Sequence of chain 1.D:
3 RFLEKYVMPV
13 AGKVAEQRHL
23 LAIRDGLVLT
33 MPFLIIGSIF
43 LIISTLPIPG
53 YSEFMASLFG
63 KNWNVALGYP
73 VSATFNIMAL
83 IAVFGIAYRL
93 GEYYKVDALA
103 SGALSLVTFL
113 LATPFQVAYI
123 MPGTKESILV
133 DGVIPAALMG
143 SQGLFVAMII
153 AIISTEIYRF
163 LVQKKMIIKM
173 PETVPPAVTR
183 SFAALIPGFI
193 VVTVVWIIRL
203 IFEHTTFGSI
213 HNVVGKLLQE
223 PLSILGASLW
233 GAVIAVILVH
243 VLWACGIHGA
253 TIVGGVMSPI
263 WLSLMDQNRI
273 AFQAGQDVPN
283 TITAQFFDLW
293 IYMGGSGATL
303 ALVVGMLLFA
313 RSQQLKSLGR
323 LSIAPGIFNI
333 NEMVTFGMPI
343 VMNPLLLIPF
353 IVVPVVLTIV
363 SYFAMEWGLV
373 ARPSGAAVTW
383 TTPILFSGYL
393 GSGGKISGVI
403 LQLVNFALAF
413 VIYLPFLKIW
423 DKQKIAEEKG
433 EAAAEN

Sequence of chain 1.C:
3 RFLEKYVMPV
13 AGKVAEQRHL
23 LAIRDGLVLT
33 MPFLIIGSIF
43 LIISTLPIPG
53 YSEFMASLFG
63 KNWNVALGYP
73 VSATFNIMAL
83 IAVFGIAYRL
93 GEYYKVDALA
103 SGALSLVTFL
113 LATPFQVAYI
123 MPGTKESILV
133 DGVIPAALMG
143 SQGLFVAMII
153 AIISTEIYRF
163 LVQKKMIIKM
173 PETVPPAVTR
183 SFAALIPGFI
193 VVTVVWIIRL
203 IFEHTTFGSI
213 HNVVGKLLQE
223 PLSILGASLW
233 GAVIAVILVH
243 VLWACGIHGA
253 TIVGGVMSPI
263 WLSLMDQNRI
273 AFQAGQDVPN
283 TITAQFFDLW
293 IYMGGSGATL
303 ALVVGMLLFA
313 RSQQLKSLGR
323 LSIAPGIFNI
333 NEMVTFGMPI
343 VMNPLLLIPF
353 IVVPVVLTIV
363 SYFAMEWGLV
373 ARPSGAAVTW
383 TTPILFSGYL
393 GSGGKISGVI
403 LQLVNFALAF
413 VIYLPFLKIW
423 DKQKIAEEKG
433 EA

The small molecule below binds the protein below.
Small molecule (SMILES): CC(=O)N[C@@H]1[C@@H](O)[C@H](O[C@@H]2O[C@H](CO)[C@@H](O)[C@H](O)[C@H]2NC(C)=O)[C@@H](CO)O[C@H]1O

Binding-site contacts:
Ligand atom C8 contacts residue TYR294 of chain 1.D at 3.4 Å (hydrophobic).
Ligand atom O7 contacts residue ALA252 of chain 1.D at 3.0 Å.
Ligand atom O3 contacts residue SER298 of chain 1.D at 3.8 Å.
Ligand atom O4 contacts residue HIS250 of chain 1.D at 3.1 Å.
Ligand atom O7 contacts residue SER298 of chain 1.D at 3.5 Å.
Ligand atom O6 contacts residue ASP290 of chain 1.D at 2.8 Å (salt-bridge).
Ligand atom N2 contacts residue ALA252 of chain 1.D at 3.6 Å.
Ligand atom C3 contacts residue GLY297 of chain 1.D at 3.7 Å.
Ligand atom O6 contacts residue PRO177 of chain 1.C at 3.1 Å.
Ligand atom C7 contacts residue MET33 of chain 1.D at 3.7 Å (hydrophobic).
Ligand atom O6 contacts residue HIS250 of chain 1.D at 3.1 Å (h-bond).
Ligand atom C6 contacts residue ASP290 of chain 1.D at 3.7 Å.
Ligand atom O4 contacts residue ILE332 of chain 1.D at 3.1 Å.
Ligand atom C8 contacts residue ALA252 of chain 1.D at 3.6 Å (hydrophobic).
Ligand atom O6 contacts residue VAL176 of chain 1.C at 3.7 Å.
Ligand atom O4 contacts residue GLU334 of chain 1.D at 3.3 Å (salt-bridge).
Ligand atom C8 contacts residue GLY297 of chain 1.D at 3.0 Å.
Ligand atom C6 contacts residue GLU334 of chain 1.D at 3.3 Å.
Ligand atom O3 contacts residue TRP382 of chain 1.D at 2.7 Å.
Ligand atom C3 contacts residue ASN331 of chain 1.D at 3.7 Å.
Ligand atom C8 contacts residue MET33 of chain 1.D at 3.5 Å (hydrophobic).
Ligand atom O5 contacts residue HIS250 of chain 1.D at 3.1 Å (h-bond).
Ligand atom N2 contacts residue TRP382 of chain 1.D at 2.8 Å (h-bond).
Ligand atom O3 contacts residue VAL180 of chain 1.C at 3.6 Å.
Ligand atom C6 contacts residue VAL176 of chain 1.C at 3.3 Å (hydrophobic).
Ligand atom O6 contacts residue GLU334 of chain 1.D at 2.7 Å (salt-bridge).
Ligand atom O3 contacts residue GLY297 of chain 1.D at 3.3 Å (h-bond).
Ligand atom C1 contacts residue HIS250 of chain 1.D at 3.8 Å.
Ligand atom C5 contacts residue ALA252 of chain 1.D at 3.5 Å (hydrophobic).
Ligand atom O4 contacts residue ASN333 of chain 1.D at 2.6 Å (h-bond).
Ligand atom O3 contacts residue ASN333 of chain 1.D at 2.8 Å (h-bond).
Ligand atom C3 contacts residue TRP382 of chain 1.D at 3.7 Å (hydrophobic).
Ligand atom N2 contacts residue GLY297 of chain 1.D at 2.9 Å (h-bond).
Ligand atom C7 contacts residue GLY297 of chain 1.D at 3.0 Å.
Ligand atom O4 contacts residue ALA252 of chain 1.D at 3.2 Å.
Ligand atom C7 contacts residue ALA252 of chain 1.D at 3.1 Å (hydrophobic).
Ligand atom O1 contacts residue MET33 of chain 1.D at 3.7 Å.
Ligand atom C2 contacts residue TRP382 of chain 1.D at 3.1 Å (hydrophobic).
Ligand atom O7 contacts residue TRP245 of chain 1.D at 2.8 Å (h-bond).
Ligand atom O5 contacts residue ALA252 of chain 1.D at 3.5 Å (h-bond).